Sequence of chain 1.A:
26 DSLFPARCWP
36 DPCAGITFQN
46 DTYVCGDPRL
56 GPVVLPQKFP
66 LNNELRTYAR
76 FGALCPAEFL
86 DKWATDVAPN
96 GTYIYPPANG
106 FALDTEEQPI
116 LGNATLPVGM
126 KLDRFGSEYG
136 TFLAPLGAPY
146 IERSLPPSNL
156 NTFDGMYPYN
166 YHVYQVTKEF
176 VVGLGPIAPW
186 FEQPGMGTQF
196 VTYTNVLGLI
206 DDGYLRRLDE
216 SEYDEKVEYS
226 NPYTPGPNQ

This protein binds this small molecule.
Small molecule (SMILES): CC(=O)N[C@@H]1[C@@H](O)[C@H](O)[C@@H](CO)O[C@H]1O

Binding-site contacts:
Ligand atom C4 contacts residue ASN118 of chain 1.A at 4.2 Å.
Ligand atom C2 contacts residue TYR198 of chain 1.A at 4.3 Å (hydrophobic).
Ligand atom O5 contacts residue TYR198 of chain 1.A at 3.5 Å (h-bond).
Ligand atom C5 contacts residue TYR198 of chain 1.A at 3.5 Å (hydrophobic).
Ligand atom C3 contacts residue ASN118 of chain 1.A at 3.8 Å.
Ligand atom C7 contacts residue ASN118 of chain 1.A at 3.2 Å.
Ligand atom C1 contacts residue ASN118 of chain 1.A at 1.4 Å.
Ligand atom C5 contacts residue ASN118 of chain 1.A at 3.6 Å.
Ligand atom O5 contacts residue ASN118 of chain 1.A at 2.4 Å (h-bond).
Ligand atom C1 contacts residue TYR198 of chain 1.A at 3.2 Å (hydrophobic).
Ligand atom C6 contacts residue TYR198 of chain 1.A at 4.1 Å (hydrophobic).
Ligand atom N2 contacts residue ASN118 of chain 1.A at 3.0 Å (h-bond).
Ligand atom O7 contacts residue ASN118 of chain 1.A at 3.0 Å (h-bond).
Ligand atom C2 contacts residue ASN118 of chain 1.A at 2.5 Å.
Ligand atom C8 contacts residue ASN118 of chain 1.A at 4.4 Å.